Sequence of chain 1.D:
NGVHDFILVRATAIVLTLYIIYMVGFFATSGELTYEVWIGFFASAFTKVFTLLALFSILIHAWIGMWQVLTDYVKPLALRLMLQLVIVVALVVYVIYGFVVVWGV

Sequence of chain 1.B:
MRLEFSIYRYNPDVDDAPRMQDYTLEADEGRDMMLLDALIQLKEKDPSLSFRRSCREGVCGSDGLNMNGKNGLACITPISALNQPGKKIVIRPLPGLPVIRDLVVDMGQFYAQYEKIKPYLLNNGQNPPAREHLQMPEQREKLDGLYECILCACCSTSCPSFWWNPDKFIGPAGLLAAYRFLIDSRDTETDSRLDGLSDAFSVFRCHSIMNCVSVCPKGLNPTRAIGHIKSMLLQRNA

Sequence of chain 1.C:
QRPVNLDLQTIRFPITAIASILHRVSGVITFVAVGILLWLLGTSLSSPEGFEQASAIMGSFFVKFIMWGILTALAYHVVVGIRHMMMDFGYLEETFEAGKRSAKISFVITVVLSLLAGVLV

Binding-site contacts:
Ligand atom C2 contacts residue HIS207 of chain 1.B at 4.2 Å.
Ligand atom N10 contacts residue ILE28 of chain 1.C at 3.7 Å.
Ligand atom O9 contacts residue TYR83 of chain 1.D at 2.6 Å (h-bond).
Ligand atom O7 contacts residue ILE209 of chain 1.B at 4.1 Å.
Ligand atom C11 contacts residue ILE28 of chain 1.C at 3.9 Å (hydrophobic).
Ligand atom C6 contacts residue ARG31 of chain 1.C at 3.4 Å.
Ligand atom C3 contacts residue ARG31 of chain 1.C at 4.0 Å.
Ligand atom C3 contacts residue ILE209 of chain 1.B at 4.0 Å (hydrophobic).
Ligand atom C8 contacts residue ILE28 of chain 1.C at 4.0 Å (hydrophobic).
Ligand atom C1 contacts residue ARG31 of chain 1.C at 3.5 Å.
Ligand atom C11 contacts residue PRO160 of chain 1.B at 3.8 Å (hydrophobic).
Ligand atom C16 contacts residue ILE28 of chain 1.C at 3.8 Å (hydrophobic).
Ligand atom C1 contacts residue PRO160 of chain 1.B at 4.1 Å (hydrophobic).
Ligand atom C13 contacts residue PHE20 of chain 1.C at 3.6 Å (hydrophobic).
Ligand atom C2 contacts residue ILE209 of chain 1.B at 3.9 Å (hydrophobic).
Ligand atom C6 contacts residue HIS207 of chain 1.B at 3.6 Å.
Ligand atom C3 contacts residue TYR83 of chain 1.D at 3.7 Å (hydrophobic).
Ligand atom O7 contacts residue HIS207 of chain 1.B at 3.0 Å.
Ligand atom O9 contacts residue PRO160 of chain 1.B at 3.8 Å.
Ligand atom S4 contacts residue SER27 of chain 1.C at 3.7 Å.
Ligand atom C1 contacts residue SER161 of chain 1.B at 3.6 Å.
Ligand atom O7 contacts residue ARG31 of chain 1.C at 3.6 Å.
Ligand atom C14 contacts residue PHE20 of chain 1.C at 4.0 Å (hydrophobic).
Ligand atom C5 contacts residue SER27 of chain 1.C at 3.1 Å.
Ligand atom C8 contacts residue TYR83 of chain 1.D at 3.4 Å (hydrophobic).
Ligand atom C8 contacts residue PRO160 of chain 1.B at 3.6 Å (hydrophobic).
Ligand atom C1 contacts residue TRP164 of chain 1.B at 3.5 Å (hydrophobic).
Ligand atom C15 contacts residue TRP164 of chain 1.B at 4.0 Å (hydrophobic).
Ligand atom C6 contacts residue HEM1 of chain 1.T at 3.4 Å.
Ligand atom C2 contacts residue ASP82 of chain 1.D at 4.2 Å.
Ligand atom C16 contacts residue TRP164 of chain 1.B at 4.0 Å (hydrophobic).
Ligand atom C5 contacts residue HEM1 of chain 1.T at 4.1 Å.
Ligand atom N10 contacts residue PRO160 of chain 1.B at 3.7 Å.
Ligand atom O9 contacts residue TRP164 of chain 1.B at 2.9 Å (h-bond).
Ligand atom C5 contacts residue HIS207 of chain 1.B at 4.2 Å.
Ligand atom C12 contacts residue PRO160 of chain 1.B at 3.6 Å (hydrophobic).
Ligand atom C1 contacts residue ASP82 of chain 1.D at 3.2 Å.
Ligand atom S4 contacts residue ILE28 of chain 1.C at 3.5 Å.
Ligand atom C2 contacts residue ARG31 of chain 1.C at 3.5 Å.
Ligand atom C8 contacts residue TRP164 of chain 1.B at 3.9 Å (hydrophobic).

This protein binds this small molecule.
Small molecule (SMILES): CC1=C(C(=O)Nc2ccccc2)SCCO1